Sequence of chain 1.A:
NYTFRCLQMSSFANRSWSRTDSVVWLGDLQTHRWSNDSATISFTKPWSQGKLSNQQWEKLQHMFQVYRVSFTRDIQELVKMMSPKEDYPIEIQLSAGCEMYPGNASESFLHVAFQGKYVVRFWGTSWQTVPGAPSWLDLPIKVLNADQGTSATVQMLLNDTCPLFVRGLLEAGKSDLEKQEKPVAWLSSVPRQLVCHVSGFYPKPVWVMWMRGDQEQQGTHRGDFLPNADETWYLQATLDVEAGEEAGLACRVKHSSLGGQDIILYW

Binding-site contacts:
Ligand atom C8 contacts residue ASN165 of chain 1.A at 4.3 Å.
Ligand atom C2 contacts residue ASN165 of chain 1.A at 2.5 Å.
Ligand atom O3 contacts residue GLN161 of chain 1.A at 3.8 Å.
Ligand atom C2 contacts residue THR131 of chain 1.A at 4.2 Å.
Ligand atom O4 contacts residue GLY130 of chain 1.A at 3.6 Å.
Ligand atom C4 contacts residue ASN165 of chain 1.A at 4.3 Å.
Ligand atom C4 contacts residue THR131 of chain 1.A at 4.4 Å.
Ligand atom C3 contacts residue GLN161 of chain 1.A at 3.6 Å.
Ligand atom C7 contacts residue GLY130 of chain 1.A at 4.0 Å.
Ligand atom O6 contacts residue THR131 of chain 1.A at 4.5 Å.
Ligand atom C1 contacts residue GLN161 of chain 1.A at 4.5 Å.
Ligand atom O5 contacts residue GLY130 of chain 1.A at 4.3 Å.
Ligand atom C5 contacts residue ASN165 of chain 1.A at 3.7 Å.
Ligand atom C3 contacts residue THR131 of chain 1.A at 4.3 Å.
Ligand atom O5 contacts residue ASN165 of chain 1.A at 2.4 Å (h-bond).
Ligand atom O6 contacts residue GLY130 of chain 1.A at 3.8 Å.
Ligand atom O7 contacts residue TRP129 of chain 1.A at 4.4 Å.
Ligand atom C7 contacts residue GLN161 of chain 1.A at 3.6 Å.
Ligand atom O7 contacts residue GLY130 of chain 1.A at 3.3 Å.
Ligand atom C7 contacts residue ASN165 of chain 1.A at 3.1 Å.
Ligand atom O4 contacts residue THR131 of chain 1.A at 3.6 Å.
Ligand atom C6 contacts residue GLY130 of chain 1.A at 4.1 Å.
Ligand atom C8 contacts residue TRP129 of chain 1.A at 4.5 Å (hydrophobic).
Ligand atom C8 contacts residue GLN161 of chain 1.A at 3.4 Å.
Ligand atom O7 contacts residue ASN165 of chain 1.A at 2.8 Å (h-bond).
Ligand atom C2 contacts residue GLY130 of chain 1.A at 4.5 Å.
Ligand atom N2 contacts residue ASN165 of chain 1.A at 2.9 Å (h-bond).
Ligand atom C1 contacts residue ASN165 of chain 1.A at 1.4 Å.
Ligand atom C5 contacts residue GLY130 of chain 1.A at 3.5 Å.
Ligand atom C1 contacts residue GLY130 of chain 1.A at 4.2 Å.
Ligand atom C3 contacts residue ASN165 of chain 1.A at 3.8 Å.
Ligand atom C1 contacts residue THR131 of chain 1.A at 3.9 Å.
Ligand atom O3 contacts residue THR131 of chain 1.A at 4.3 Å.
Ligand atom C4 contacts residue GLY130 of chain 1.A at 3.9 Å.
Ligand atom N2 contacts residue GLN161 of chain 1.A at 2.8 Å (h-bond).
Ligand atom C5 contacts residue THR131 of chain 1.A at 4.4 Å.
Ligand atom C2 contacts residue GLN161 of chain 1.A at 3.7 Å.
Ligand atom C3 contacts residue GLY130 of chain 1.A at 3.9 Å.
Ligand atom O5 contacts residue THR131 of chain 1.A at 3.5 Å.

A small-molecule ligand and the protein it binds are described below.
Small molecule (SMILES): CC(=O)N[C@H]1[C@H](O[C@H]2[C@H](O)[C@@H](NC(C)=O)CO[C@@H]2CO)O[C@H](CO)[C@@H](O)[C@@H]1O